A small-molecule ligand and the protein it binds are described below.
Small molecule (SMILES): CSCC[C@H](NC=O)C(=O)O

Binding-site contacts:
Ligand atom CG contacts residue SER153 of chain 2.A at 3.5 Å.
Ligand atom CG contacts residue VAL126 of chain 2.A at 3.5 Å (hydrophobic).
Ligand atom O contacts residue GLY124 of chain 2.A at 2.7 Å (h-bond).
Ligand atom O1 contacts residue HIS178 of chain 2.A at 3.0 Å.
Ligand atom C contacts residue GLY124 of chain 2.A at 2.9 Å.
Ligand atom CG contacts residue PRO180 of chain 2.A at 3.6 Å (hydrophobic).
Ligand atom C contacts residue GLY123 of chain 2.A at 4.0 Å.
Ligand atom SD contacts residue SER153 of chain 2.A at 2.8 Å (h-bond).
Ligand atom O1 contacts residue SER153 of chain 2.A at 4.1 Å.
Ligand atom CE contacts residue GLN179 of chain 2.A at 3.4 Å.
Ligand atom SD contacts residue HIS178 of chain 2.A at 3.7 Å.
Ligand atom CB contacts residue SER153 of chain 2.A at 3.0 Å.
Ligand atom N contacts residue SER181 of chain 2.A at 4.4 Å.
Ligand atom CE contacts residue HIS178 of chain 2.A at 2.8 Å.
Ligand atom O contacts residue GLY123 of chain 2.A at 3.2 Å.
Ligand atom CE contacts residue LEU205 of chain 2.A at 3.4 Å (hydrophobic).
Ligand atom CB contacts residue MET154 of chain 2.A at 3.6 Å (hydrophobic).
Ligand atom O contacts residue PRO122 of chain 2.A at 3.6 Å (h-bond).
Ligand atom CE contacts residue PRO180 of chain 2.A at 3.2 Å (hydrophobic).
Ligand atom CB contacts residue GLY124 of chain 2.A at 3.2 Å.
Ligand atom N contacts residue HIS178 of chain 2.A at 3.5 Å (h-bond).
Ligand atom CE contacts residue SER153 of chain 2.A at 4.4 Å.
Ligand atom CN contacts residue HIS178 of chain 2.A at 3.3 Å.
Ligand atom CA contacts residue SER153 of chain 2.A at 2.6 Å.
Ligand atom CG contacts residue HIS178 of chain 2.A at 4.5 Å.
Ligand atom N contacts residue SER153 of chain 2.A at 3.7 Å.
Ligand atom CB contacts residue VAL126 of chain 2.A at 3.8 Å (hydrophobic).
Ligand atom SD contacts residue PRO180 of chain 2.A at 4.4 Å.
Ligand atom CA contacts residue GLY124 of chain 2.A at 3.6 Å.
Ligand atom CN contacts residue SER153 of chain 2.A at 4.3 Å.
Ligand atom SD contacts residue LEU205 of chain 2.A at 4.3 Å.
Ligand atom SD contacts residue MET154 of chain 2.A at 3.9 Å.
Ligand atom O contacts residue MET154 of chain 2.A at 4.2 Å.
Ligand atom CA contacts residue HIS178 of chain 2.A at 3.6 Å.
Ligand atom O contacts residue SER153 of chain 2.A at 3.1 Å (h-bond).
Ligand atom CG contacts residue MET154 of chain 2.A at 4.3 Å (hydrophobic).
Ligand atom C contacts residue SER153 of chain 2.A at 3.3 Å.

Sequence of chain 2.A:
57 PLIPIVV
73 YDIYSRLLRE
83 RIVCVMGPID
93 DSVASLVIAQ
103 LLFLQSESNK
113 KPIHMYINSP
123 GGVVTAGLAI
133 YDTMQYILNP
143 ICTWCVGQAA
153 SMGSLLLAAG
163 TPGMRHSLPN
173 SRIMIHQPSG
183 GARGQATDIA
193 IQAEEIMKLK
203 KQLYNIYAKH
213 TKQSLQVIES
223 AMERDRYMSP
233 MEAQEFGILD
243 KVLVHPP